Binding-site contacts:
Ligand atom C7 contacts residue ASN154 of chain 1.C at 3.4 Å.
Ligand atom C1 contacts residue ASN154 of chain 1.C at 1.5 Å.
Ligand atom O5 contacts residue ASN154 of chain 1.C at 2.4 Å (h-bond).
Ligand atom C8 contacts residue PHE153 of chain 1.C at 3.8 Å (hydrophobic).
Ligand atom C4 contacts residue ASN154 of chain 1.C at 4.3 Å.
Ligand atom C8 contacts residue GLN132 of chain 1.C at 3.6 Å.
Ligand atom N2 contacts residue ASN154 of chain 1.C at 3.1 Å (h-bond).
Ligand atom C2 contacts residue ASN154 of chain 1.C at 2.5 Å.
Ligand atom O7 contacts residue ASN154 of chain 1.C at 3.2 Å (h-bond).
Ligand atom C5 contacts residue ASN154 of chain 1.C at 3.8 Å.
Ligand atom C3 contacts residue ASN154 of chain 1.C at 3.9 Å.
Ligand atom N2 contacts residue LYS165 of chain 1.C at 4.5 Å.
Ligand atom C7 contacts residue GLN132 of chain 1.C at 4.4 Å.
Ligand atom C8 contacts residue ASN154 of chain 1.C at 3.9 Å.
Ligand atom C8 contacts residue SER152 of chain 1.C at 3.9 Å.

Sequence of chain 1.C:
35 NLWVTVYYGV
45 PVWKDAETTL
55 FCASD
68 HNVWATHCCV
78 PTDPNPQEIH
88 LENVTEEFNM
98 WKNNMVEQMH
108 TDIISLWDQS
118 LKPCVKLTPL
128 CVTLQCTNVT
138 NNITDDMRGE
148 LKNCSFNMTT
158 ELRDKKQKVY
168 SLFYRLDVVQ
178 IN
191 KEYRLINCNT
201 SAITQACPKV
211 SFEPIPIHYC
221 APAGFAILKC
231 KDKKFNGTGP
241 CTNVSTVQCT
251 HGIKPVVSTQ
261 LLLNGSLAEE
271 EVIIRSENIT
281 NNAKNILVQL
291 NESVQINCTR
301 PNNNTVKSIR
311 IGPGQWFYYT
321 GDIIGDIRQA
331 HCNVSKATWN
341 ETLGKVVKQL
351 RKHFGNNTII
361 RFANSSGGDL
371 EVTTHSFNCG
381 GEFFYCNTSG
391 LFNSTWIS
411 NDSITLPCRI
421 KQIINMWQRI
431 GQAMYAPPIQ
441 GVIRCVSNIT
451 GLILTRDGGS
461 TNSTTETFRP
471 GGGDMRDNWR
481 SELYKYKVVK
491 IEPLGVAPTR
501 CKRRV

The protein below binds the small molecule below.
Small molecule (SMILES): CC(=O)N[C@@H]1[C@@H](O)[C@H](O)[C@@H](CO)O[C@H]1O